Binding-site contacts:
Ligand atom C6 contacts residue TYR127 of chain 1.B at 3.5 Å (hydrophobic).
Ligand atom O5 contacts residue ARG118 of chain 1.B at 3.1 Å (salt-bridge).
Ligand atom C10 contacts residue GLU38 of chain 1.B at 3.8 Å.
Ligand atom C4 contacts residue TYR87 of chain 1.B at 3.7 Å (hydrophobic).
Ligand atom O2 contacts residue TYR127 of chain 1.B at 3.8 Å.
Ligand atom O1 contacts residue ILE55 of chain 1.B at 3.5 Å.
Ligand atom C3 contacts residue TYR127 of chain 1.B at 3.4 Å (hydrophobic).
Ligand atom O4 contacts residue ILE52 of chain 1.B at 3.9 Å.
Ligand atom O2 contacts residue MET83 of chain 1.B at 3.6 Å.
Ligand atom O5 contacts residue GLU38 of chain 1.B at 3.5 Å (salt-bridge).
Ligand atom N2 contacts residue TYR127 of chain 1.B at 3.4 Å.
Ligand atom C3 contacts residue MET83 of chain 1.B at 3.8 Å (hydrophobic).
Ligand atom O1 contacts residue GLN80 of chain 1.B at 3.6 Å.
Ligand atom C5 contacts residue TYR127 of chain 1.B at 3.6 Å (hydrophobic).
Ligand atom C8 contacts residue TRP43 of chain 1.B at 3.4 Å (hydrophobic).
Ligand atom O4 contacts residue MET40 of chain 1.B at 3.7 Å.
Ligand atom C4 contacts residue TYR127 of chain 1.B at 3.7 Å (hydrophobic).
Ligand atom C2 contacts residue GLN80 of chain 1.B at 3.7 Å.
Ligand atom C2 contacts residue TYR127 of chain 1.B at 3.5 Å (hydrophobic).
Ligand atom O2 contacts residue GLN80 of chain 1.B at 2.9 Å (h-bond).
Ligand atom C8 contacts residue MET83 of chain 1.B at 3.3 Å (hydrophobic).
Ligand atom C2 contacts residue MET83 of chain 1.B at 3.7 Å (hydrophobic).
Ligand atom C10 contacts residue ILE52 of chain 1.B at 3.6 Å (hydrophobic).
Ligand atom N4 contacts residue TRP43 of chain 1.B at 3.8 Å.
Ligand atom O3 contacts residue TYR56 of chain 1.B at 3.5 Å (h-bond).
Ligand atom C12 contacts residue HIS13 of chain 1.B at 3.6 Å.
Ligand atom N4 contacts residue GLU38 of chain 1.B at 2.6 Å (salt-bridge).
Ligand atom O5 contacts residue HIS13 of chain 1.B at 3.5 Å.
Ligand atom N1 contacts residue TYR127 of chain 1.B at 3.4 Å.
Ligand atom C12 contacts residue GLU38 of chain 1.B at 3.9 Å.
Ligand atom C1 contacts residue GLN80 of chain 1.B at 3.6 Å.
Ligand atom C1 contacts residue TYR127 of chain 1.B at 3.5 Å (hydrophobic).
Ligand atom C8 contacts residue ILE52 of chain 1.B at 3.8 Å (hydrophobic).
Ligand atom N2 contacts residue GLN80 of chain 1.B at 2.7 Å (h-bond).
Ligand atom C4 contacts residue ARG118 of chain 1.B at 3.8 Å.
Ligand atom N2 contacts residue MET83 of chain 1.B at 3.8 Å.
Ligand atom O2 contacts residue ALA123 of chain 1.B at 3.4 Å.
Ligand atom C11 contacts residue GLU38 of chain 1.B at 3.2 Å.
Ligand atom N3 contacts residue ILE52 of chain 1.B at 3.7 Å.
Ligand atom C12 contacts residue ARG118 of chain 1.B at 3.9 Å.

This protein binds this small molecule.
Small molecule (SMILES): Cc1c(C[C@@]2(C)C(=O)NC(=O)N[C@H]2CO)[nH]c(=O)[nH]c1=O

Sequence of chain 1.B:
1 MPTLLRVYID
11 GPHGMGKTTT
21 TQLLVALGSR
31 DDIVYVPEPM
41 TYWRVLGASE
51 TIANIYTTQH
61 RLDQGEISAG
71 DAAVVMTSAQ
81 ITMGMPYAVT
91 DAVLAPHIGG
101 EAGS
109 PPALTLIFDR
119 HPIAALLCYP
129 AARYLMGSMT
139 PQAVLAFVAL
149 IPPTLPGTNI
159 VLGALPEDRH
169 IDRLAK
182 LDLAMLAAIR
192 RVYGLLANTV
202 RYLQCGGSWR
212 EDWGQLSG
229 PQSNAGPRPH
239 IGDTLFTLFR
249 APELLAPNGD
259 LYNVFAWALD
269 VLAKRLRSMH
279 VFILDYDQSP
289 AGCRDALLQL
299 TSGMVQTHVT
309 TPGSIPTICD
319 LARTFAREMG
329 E